Binding-site contacts:
Ligand atom C26 contacts residue GLY178 of chain 1.B at 4.0 Å.
Ligand atom C24 contacts residue MET177 of chain 1.B at 4.1 Å (hydrophobic).
Ligand atom C26 contacts residue VAL46 of chain 1.F at 3.7 Å (hydrophobic).
Ligand atom C18 contacts residue TYR169 of chain 1.B at 3.6 Å (hydrophobic).
Ligand atom O02 contacts residue NDP1 of chain 1.J at 3.8 Å.
Ligand atom C13 contacts residue NDP1 of chain 1.J at 3.6 Å.
Ligand atom O05 contacts residue LYS144 of chain 1.B at 3.9 Å.
Ligand atom O06 contacts residue ASN173 of chain 1.B at 3.5 Å (h-bond).
Ligand atom C09 contacts residue NDP1 of chain 1.J at 3.3 Å.
Ligand atom O06 contacts residue THR179 of chain 1.B at 3.4 Å (h-bond).
Ligand atom O04 contacts residue VAL46 of chain 1.F at 3.7 Å.
Ligand atom C25 contacts residue MET125 of chain 1.B at 4.0 Å (hydrophobic).
Ligand atom C22 contacts residue TYR169 of chain 1.B at 3.1 Å (hydrophobic).
Ligand atom O02 contacts residue TYR169 of chain 1.B at 3.4 Å.
Ligand atom O04 contacts residue MET177 of chain 1.B at 4.1 Å.
Ligand atom O05 contacts residue MET125 of chain 1.B at 3.1 Å (h-bond).
Ligand atom C15 contacts residue NDP1 of chain 1.J at 3.5 Å.
Ligand atom O03 contacts residue MET125 of chain 1.B at 3.4 Å (h-bond).
Ligand atom C12 contacts residue TYR169 of chain 1.B at 3.6 Å (hydrophobic).
Ligand atom O05 contacts residue GLY124 of chain 1.B at 3.5 Å.
Ligand atom O06 contacts residue MET177 of chain 1.B at 3.3 Å.
Ligand atom C18 contacts residue PHE277 of chain 1.B at 4.0 Å (hydrophobic).
Ligand atom O04 contacts residue GLY178 of chain 1.B at 3.2 Å (h-bond).
Ligand atom C17 contacts residue NDP1 of chain 1.J at 3.6 Å.
Ligand atom O01 contacts residue HIS276 of chain 1.B at 3.4 Å (h-bond).
Ligand atom C21 contacts residue NDP1 of chain 1.J at 3.2 Å.
Ligand atom O06 contacts residue GLN176 of chain 1.B at 3.3 Å (h-bond).
Ligand atom C13 contacts residue HIS276 of chain 1.B at 4.0 Å.
Ligand atom O03 contacts residue NDP1 of chain 1.J at 3.7 Å.
Ligand atom C23 contacts residue NDP1 of chain 1.J at 3.9 Å.
Ligand atom C19 contacts residue NDP1 of chain 1.J at 3.8 Å.
Ligand atom C14 contacts residue PHE277 of chain 1.B at 4.0 Å (hydrophobic).
Ligand atom C07 contacts residue HIS276 of chain 1.B at 3.8 Å.
Ligand atom O01 contacts residue VAL92 of chain 1.B at 4.0 Å.
Ligand atom O06 contacts residue GLY178 of chain 1.B at 3.2 Å (h-bond).
Ligand atom C25 contacts residue ALA164 of chain 1.B at 4.0 Å (hydrophobic).
Ligand atom O03 contacts residue GLY124 of chain 1.B at 3.9 Å.
Ligand atom C18 contacts residue PHE170 of chain 1.B at 4.1 Å (hydrophobic).
Ligand atom C25 contacts residue ILE280 of chain 1.B at 3.8 Å (hydrophobic).
Ligand atom C25 contacts residue NDP1 of chain 1.J at 3.2 Å.

This protein binds this small molecule.
Small molecule (SMILES): COc1cc(C[C@H](CO)[C@@H](CO)Cc2ccc(O)c(OC)c2)ccc1O

Sequence of chain 1.F:
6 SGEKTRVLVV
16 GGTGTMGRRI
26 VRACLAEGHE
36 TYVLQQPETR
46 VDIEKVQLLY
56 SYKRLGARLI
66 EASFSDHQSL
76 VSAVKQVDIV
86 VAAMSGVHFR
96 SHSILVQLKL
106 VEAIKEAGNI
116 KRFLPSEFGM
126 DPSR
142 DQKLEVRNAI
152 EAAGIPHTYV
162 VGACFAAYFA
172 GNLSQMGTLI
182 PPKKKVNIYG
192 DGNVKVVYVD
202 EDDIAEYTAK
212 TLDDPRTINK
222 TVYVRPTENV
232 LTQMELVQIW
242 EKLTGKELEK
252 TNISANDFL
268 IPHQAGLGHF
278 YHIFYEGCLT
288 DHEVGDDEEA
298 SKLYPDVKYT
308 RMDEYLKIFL

Sequence of chain 1.B:
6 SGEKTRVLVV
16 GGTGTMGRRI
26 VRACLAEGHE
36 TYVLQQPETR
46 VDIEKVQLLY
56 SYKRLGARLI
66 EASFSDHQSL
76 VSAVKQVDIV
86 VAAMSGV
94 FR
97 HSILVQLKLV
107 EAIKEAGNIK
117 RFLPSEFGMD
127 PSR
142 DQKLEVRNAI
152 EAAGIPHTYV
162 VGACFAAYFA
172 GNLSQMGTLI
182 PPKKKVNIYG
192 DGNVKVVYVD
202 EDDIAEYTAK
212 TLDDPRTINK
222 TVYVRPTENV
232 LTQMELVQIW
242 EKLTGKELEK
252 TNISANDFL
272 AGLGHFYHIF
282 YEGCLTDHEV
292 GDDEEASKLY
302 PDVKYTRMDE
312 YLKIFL